A protein and the small-molecule ligand that binds it are described below.
Small molecule (SMILES): CC(=O)N[C@@H]1[C@@H](O)[C@H](O)[C@@H](CO)O[C@H]1O

Sequence of chain 2.C:
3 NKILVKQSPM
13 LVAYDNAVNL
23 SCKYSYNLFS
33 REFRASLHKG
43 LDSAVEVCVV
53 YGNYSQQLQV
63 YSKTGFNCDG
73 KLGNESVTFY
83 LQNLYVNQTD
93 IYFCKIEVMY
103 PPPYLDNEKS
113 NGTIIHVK

Binding-site contacts:
Ligand atom O5 contacts residue TYR87 of chain 2.C at 3.8 Å.
Ligand atom C1 contacts residue ASN89 of chain 2.C at 1.4 Å.
Ligand atom C4 contacts residue ASN89 of chain 2.C at 4.2 Å.
Ligand atom C5 contacts residue TYR87 of chain 2.C at 3.9 Å (hydrophobic).
Ligand atom C5 contacts residue ASN89 of chain 2.C at 3.7 Å.
Ligand atom C2 contacts residue ASN89 of chain 2.C at 2.4 Å.
Ligand atom C6 contacts residue TYR87 of chain 2.C at 3.3 Å (hydrophobic).
Ligand atom N2 contacts residue ASN89 of chain 2.C at 2.9 Å (h-bond).
Ligand atom C1 contacts residue TYR87 of chain 2.C at 4.5 Å (hydrophobic).
Ligand atom C3 contacts residue ASN89 of chain 2.C at 3.8 Å.
Ligand atom O5 contacts residue ASN89 of chain 2.C at 2.4 Å (h-bond).
Ligand atom O6 contacts residue TYR87 of chain 2.C at 4.4 Å.
Ligand atom C7 contacts residue ASN89 of chain 2.C at 4.2 Å.